Binding-site contacts:
Ligand atom C29 contacts residue GLU416 of chain 2.A at 3.2 Å.
Ligand atom N9 contacts residue TRP388 of chain 2.A at 3.2 Å.
Ligand atom C20 contacts residue TRP388 of chain 2.A at 3.5 Å (hydrophobic).
Ligand atom C31 contacts residue TRP465 of chain 2.A at 3.5 Å (hydrophobic).
Ligand atom C32 contacts residue TRP465 of chain 2.A at 3.4 Å (hydrophobic).
Ligand atom O22 contacts residue TRP388 of chain 2.A at 2.8 Å.
Ligand atom O18 contacts residue TYR345 of chain 2.A at 3.5 Å.
Ligand atom C23 contacts residue ASN273 of chain 2.A at 3.5 Å.
Ligand atom O34 contacts residue TYR481 of chain 2.A at 2.9 Å (h-bond).
Ligand atom O37 contacts residue ASN206 of chain 2.A at 3.3 Å (h-bond).
Ligand atom O34 contacts residue GLU472 of chain 2.A at 3.4 Å (salt-bridge).
Ligand atom O27 contacts residue GLU207 of chain 2.A at 2.6 Å (salt-bridge).
Ligand atom O36 contacts residue HIS161 of chain 2.A at 3.0 Å (h-bond).
Ligand atom C21 contacts residue TRP388 of chain 2.A at 3.2 Å (hydrophobic).
Ligand atom O35 contacts residue GLN57 of chain 2.A at 3.2 Å (h-bond).
Ligand atom C28 contacts residue GLU416 of chain 2.A at 3.3 Å.
Ligand atom C8 contacts residue TRP388 of chain 2.A at 3.1 Å (hydrophobic).
Ligand atom O37 contacts residue GLU416 of chain 2.A at 2.4 Å (salt-bridge).
Ligand atom O37 contacts residue ASN343 of chain 2.A at 3.4 Å (h-bond).
Ligand atom C29 contacts residue GLU207 of chain 2.A at 3.0 Å.
Ligand atom O37 contacts residue GLU207 of chain 2.A at 2.2 Å (salt-bridge).
Ligand atom C33 contacts residue TYR481 of chain 2.A at 3.3 Å (hydrophobic).
Ligand atom O36 contacts residue GLN57 of chain 2.A at 3.4 Å (h-bond).
Ligand atom C33 contacts residue GLU472 of chain 2.A at 3.3 Å.
Ligand atom C2 contacts residue GLY386 of chain 2.A at 3.4 Å.
Ligand atom C23 contacts residue TRP388 of chain 2.A at 3.4 Å (hydrophobic).
Ligand atom O35 contacts residue TRP465 of chain 2.A at 2.5 Å (h-bond).
Ligand atom C30 contacts residue GLU416 of chain 2.A at 3.4 Å.
Ligand atom C13 contacts residue TRP388 of chain 2.A at 3.5 Å (hydrophobic).
Ligand atom O18 contacts residue GLU207 of chain 2.A at 3.5 Å (salt-bridge).
Ligand atom C17 contacts residue GLU207 of chain 2.A at 3.5 Å.
Ligand atom O36 contacts residue TRP473 of chain 2.A at 2.9 Å (h-bond).
Ligand atom C1 contacts residue GLY386 of chain 2.A at 3.0 Å.
Ligand atom C7 contacts residue TRP388 of chain 2.A at 3.5 Å (hydrophobic).
Ligand atom C10 contacts residue TRP388 of chain 2.A at 3.5 Å (hydrophobic).
Ligand atom C26 contacts residue PHE221 of chain 2.A at 2.8 Å (hydrophobic).
Ligand atom O35 contacts residue GLU472 of chain 2.A at 3.1 Å (salt-bridge).
Ligand atom C23 contacts residue MET297 of chain 2.A at 3.2 Å (hydrophobic).
Ligand atom C32 contacts residue TYR345 of chain 2.A at 3.4 Å (hydrophobic).
Ligand atom C28 contacts residue GLU207 of chain 2.A at 3.0 Å.

A protein and the small-molecule ligand that binds it are described below.
Small molecule (SMILES): CC[C@H]1[C@H](O[C@@H]2O[C@H](CO)[C@@H](O)[C@H](O)[C@H]2O)OC=C(C(=O)OC)[C@H]1C[C@@H]1NCCc2c1[nH]c1ccccc21

Sequence of chain 2.A:
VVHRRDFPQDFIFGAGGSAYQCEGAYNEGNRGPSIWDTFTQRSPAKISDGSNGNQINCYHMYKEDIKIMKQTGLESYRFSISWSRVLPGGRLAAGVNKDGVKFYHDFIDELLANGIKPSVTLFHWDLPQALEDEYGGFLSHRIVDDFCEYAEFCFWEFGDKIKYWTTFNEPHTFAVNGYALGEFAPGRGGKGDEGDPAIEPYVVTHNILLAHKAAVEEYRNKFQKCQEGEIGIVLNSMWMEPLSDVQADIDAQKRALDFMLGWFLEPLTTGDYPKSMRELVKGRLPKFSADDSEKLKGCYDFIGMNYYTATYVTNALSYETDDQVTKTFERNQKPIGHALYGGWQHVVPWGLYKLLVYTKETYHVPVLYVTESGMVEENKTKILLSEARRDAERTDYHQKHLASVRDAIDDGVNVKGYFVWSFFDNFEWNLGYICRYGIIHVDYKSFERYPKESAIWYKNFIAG